Sequence of chain 10.E:
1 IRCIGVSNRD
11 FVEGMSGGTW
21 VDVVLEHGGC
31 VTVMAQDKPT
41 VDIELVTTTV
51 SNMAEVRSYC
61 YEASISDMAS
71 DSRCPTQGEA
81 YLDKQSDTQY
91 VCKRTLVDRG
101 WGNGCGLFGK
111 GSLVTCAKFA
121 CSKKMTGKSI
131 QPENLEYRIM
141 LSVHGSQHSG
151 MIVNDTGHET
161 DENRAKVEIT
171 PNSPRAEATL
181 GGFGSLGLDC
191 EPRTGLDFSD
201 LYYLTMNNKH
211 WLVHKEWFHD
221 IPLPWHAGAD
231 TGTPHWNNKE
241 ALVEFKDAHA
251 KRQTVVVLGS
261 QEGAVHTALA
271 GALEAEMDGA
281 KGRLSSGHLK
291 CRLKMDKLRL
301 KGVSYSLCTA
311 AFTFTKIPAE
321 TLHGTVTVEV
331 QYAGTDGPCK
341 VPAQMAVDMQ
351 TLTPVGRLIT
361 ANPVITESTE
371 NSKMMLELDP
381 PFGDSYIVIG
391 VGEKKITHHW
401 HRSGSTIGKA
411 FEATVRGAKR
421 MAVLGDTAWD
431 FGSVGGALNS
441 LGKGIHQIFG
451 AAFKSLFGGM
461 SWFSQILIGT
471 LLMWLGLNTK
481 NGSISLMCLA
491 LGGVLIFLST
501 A

Binding-site contacts:
Ligand atom C7 contacts residue MET151 of chain 10.E at 4.3 Å (hydrophobic).
Ligand atom C6 contacts residue THR156 of chain 10.E at 4.4 Å.
Ligand atom C5 contacts residue THR156 of chain 10.E at 3.8 Å.
Ligand atom N2 contacts residue ASN154 of chain 10.E at 1.4 Å (h-bond).
Ligand atom O7 contacts residue ASN154 of chain 10.E at 3.2 Å (h-bond).
Ligand atom C8 contacts residue ASN154 of chain 10.E at 2.4 Å.
Ligand atom C1 contacts residue ASN154 of chain 10.E at 2.9 Å.
Ligand atom O7 contacts residue GLY150 of chain 10.E at 3.7 Å.
Ligand atom C1 contacts residue THR156 of chain 10.E at 3.4 Å.
Ligand atom O5 contacts residue THR156 of chain 10.E at 3.2 Å (h-bond).
Ligand atom O3 contacts residue ASN154 of chain 10.E at 4.1 Å.
Ligand atom C7 contacts residue GLY150 of chain 10.E at 3.9 Å.
Ligand atom C7 contacts residue ASN154 of chain 10.E at 2.0 Å.
Ligand atom O7 contacts residue MET151 of chain 10.E at 3.6 Å.
Ligand atom C3 contacts residue ASN154 of chain 10.E at 3.6 Å.
Ligand atom O6 contacts residue THR156 of chain 10.E at 3.5 Å (h-bond).
Ligand atom C2 contacts residue ASN154 of chain 10.E at 2.6 Å.
Ligand atom O5 contacts residue ASN154 of chain 10.E at 4.2 Å.
Ligand atom C8 contacts residue GLY150 of chain 10.E at 3.5 Å.
Ligand atom C8 contacts residue VAL153 of chain 10.E at 4.3 Å (hydrophobic).

The protein below binds the small molecule below.
Small molecule (SMILES): CC(=O)N[C@H]1[C@H](O[C@H]2[C@H](O)[C@@H](NC(C)=O)CO[C@@H]2CO)O[C@H](CO)[C@@H](O)[C@@H]1O